Sequence of chain 3.A:
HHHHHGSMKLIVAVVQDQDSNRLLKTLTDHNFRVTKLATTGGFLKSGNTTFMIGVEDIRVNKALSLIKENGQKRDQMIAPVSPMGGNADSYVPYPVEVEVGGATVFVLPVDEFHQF

Sequence of chain 1.A:
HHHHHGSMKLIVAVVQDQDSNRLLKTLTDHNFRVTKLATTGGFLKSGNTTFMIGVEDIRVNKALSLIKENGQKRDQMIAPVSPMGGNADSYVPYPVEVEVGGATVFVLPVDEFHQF

Binding-site contacts:
Ligand atom C1' contacts residue THR36 of chain 1.A at 3.2 Å.
Ligand atom N1 contacts residue ARG34 of chain 1.A at 3.3 Å (salt-bridge).
Ligand atom O2'1 contacts residue GLU100 of chain 3.A at 2.7 Å (salt-bridge).
Ligand atom O4' contacts residue VAL15 of chain 3.A at 3.6 Å.
Ligand atom O1P1 contacts residue GLY43 of chain 3.A at 3.1 Å (h-bond).
Ligand atom O3'1 contacts residue GLU100 of chain 3.A at 3.4 Å (salt-bridge).
Ligand atom O1P1 contacts residue VAL35 of chain 1.A at 3.5 Å (h-bond).
Ligand atom C2' contacts residue THR36 of chain 1.A at 3.2 Å.
Ligand atom C6 contacts residue ARG34 of chain 1.A at 3.4 Å.
Ligand atom C81 contacts residue PHE44 of chain 3.A at 3.4 Å (hydrophobic).
Ligand atom N1 contacts residue GLY55 of chain 1.A at 2.9 Å (h-bond).
Ligand atom C2 contacts residue ARG34 of chain 1.A at 3.5 Å.
Ligand atom O2' contacts residue GLY42 of chain 3.A at 3.5 Å.
Ligand atom C2 contacts residue MET53 of chain 1.A at 3.2 Å (hydrophobic).
Ligand atom O2P1 contacts residue GLY42 of chain 3.A at 3.4 Å.
Ligand atom N31 contacts residue PHE44 of chain 3.A at 3.5 Å.
Ligand atom C51 contacts residue ARG34 of chain 1.A at 3.5 Å.
Ligand atom C51 contacts residue PHE44 of chain 3.A at 3.5 Å (hydrophobic).
Ligand atom N6 contacts residue ARG34 of chain 1.A at 3.5 Å.
Ligand atom O1P1 contacts residue PHE44 of chain 3.A at 2.9 Å (h-bond).
Ligand atom N11 contacts residue ASN32 of chain 1.A at 3.5 Å (h-bond).
Ligand atom N61 contacts residue PHE33 of chain 1.A at 3.1 Å (h-bond).
Ligand atom O2' contacts residue ASN49 of chain 3.A at 3.0 Å (h-bond).
Ligand atom C41 contacts residue PHE44 of chain 3.A at 3.5 Å (hydrophobic).
Ligand atom N6 contacts residue GLY55 of chain 1.A at 3.0 Å (h-bond).
Ligand atom O4'1 contacts residue PHE44 of chain 3.A at 3.4 Å.
Ligand atom C5 contacts residue ARG34 of chain 1.A at 3.5 Å.
Ligand atom C2' contacts residue VAL35 of chain 1.A at 3.4 Å (hydrophobic).
Ligand atom N61 contacts residue THR29 of chain 1.A at 3.3 Å (h-bond).
Ligand atom O2P1 contacts residue PHE44 of chain 3.A at 3.5 Å (h-bond).
Ligand atom N71 contacts residue ARG34 of chain 1.A at 3.2 Å.
Ligand atom N3 contacts residue THR36 of chain 1.A at 2.9 Å (h-bond).
Ligand atom O2' contacts residue THR36 of chain 1.A at 2.8 Å (h-bond).
Ligand atom N71 contacts residue PHE44 of chain 3.A at 3.5 Å.
Ligand atom O2' contacts residue VAL35 of chain 1.A at 3.5 Å (h-bond).
Ligand atom O4'1 contacts residue VAL99 of chain 3.A at 3.5 Å.
Ligand atom N91 contacts residue PHE44 of chain 3.A at 3.5 Å.
Ligand atom C8 contacts residue THR105 of chain 3.A at 3.4 Å.
Ligand atom O2P contacts residue GLY102 of chain 3.A at 2.8 Å (h-bond).
Ligand atom O2P1 contacts residue LEU45 of chain 3.A at 3.0 Å (h-bond).

A protein and the small-molecule ligand that binds it are described below.
Small molecule (SMILES): Nc1ncnc2c1ncn2[C@@H]1O[C@@H]2CO[P](=O)(O)O[C@H]3[C@@H](O)[C@H](n4cnc5c(N)ncnc54)O[C@@H]3CO[P](=O)(O)O[C@H]2[C@H]1O